A protein and the small-molecule ligand that binds it are described below.
Small molecule (SMILES): Cc1cc(CCC(C)C)ccc1NCNO

Sequence of chain 1.A:
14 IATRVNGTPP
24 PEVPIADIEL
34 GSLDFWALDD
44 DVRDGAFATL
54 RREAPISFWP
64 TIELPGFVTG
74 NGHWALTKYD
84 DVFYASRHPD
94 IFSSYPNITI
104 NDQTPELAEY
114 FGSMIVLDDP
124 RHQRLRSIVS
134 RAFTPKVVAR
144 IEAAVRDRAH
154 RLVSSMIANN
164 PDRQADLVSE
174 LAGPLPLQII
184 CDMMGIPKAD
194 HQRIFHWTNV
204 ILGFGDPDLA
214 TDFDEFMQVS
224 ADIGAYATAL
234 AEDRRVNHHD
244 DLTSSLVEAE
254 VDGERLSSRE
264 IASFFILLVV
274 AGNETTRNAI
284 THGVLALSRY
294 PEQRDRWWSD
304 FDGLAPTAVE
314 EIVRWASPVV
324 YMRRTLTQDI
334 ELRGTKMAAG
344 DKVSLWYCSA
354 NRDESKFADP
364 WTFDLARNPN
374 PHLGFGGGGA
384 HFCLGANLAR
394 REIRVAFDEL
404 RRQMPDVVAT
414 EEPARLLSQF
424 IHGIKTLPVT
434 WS

Binding-site contacts:
Ligand atom C1 contacts residue ILE101 of chain 1.A at 4.3 Å (hydrophobic).
Ligand atom C10 contacts residue LEU205 of chain 1.A at 4.4 Å (hydrophobic).
Ligand atom C3 contacts residue MET325 of chain 1.A at 4.2 Å (hydrophobic).
Ligand atom N1 contacts residue THR278 of chain 1.A at 4.2 Å.
Ligand atom C5 contacts residue PHE423 of chain 1.A at 4.2 Å (hydrophobic).
Ligand atom C6 contacts residue PHE423 of chain 1.A at 3.6 Å (hydrophobic).
Ligand atom C4 contacts residue ALA274 of chain 1.A at 4.1 Å (hydrophobic).
Ligand atom C2 contacts residue MET325 of chain 1.A at 4.3 Å (hydrophobic).
Ligand atom C7 contacts residue THR278 of chain 1.A at 4.2 Å.
Ligand atom C13 contacts residue ILE204 of chain 1.A at 4.0 Å (hydrophobic).
Ligand atom C13 contacts residue ILE269 of chain 1.A at 4.3 Å (hydrophobic).
Ligand atom C7 contacts residue LEU205 of chain 1.A at 3.9 Å (hydrophobic).
Ligand atom C12 contacts residue LEU270 of chain 1.A at 3.8 Å (hydrophobic).
Ligand atom O1 contacts residue HEM1 of chain 1.B at 3.1 Å.
Ligand atom C2 contacts residue LEU270 of chain 1.A at 3.8 Å (hydrophobic).
Ligand atom C2 contacts residue ILE118 of chain 1.A at 3.6 Å (hydrophobic).
Ligand atom C13 contacts residue PHE114 of chain 1.A at 4.0 Å (hydrophobic).
Ligand atom C8 contacts residue HEM1 of chain 1.B at 3.0 Å.
Ligand atom N2 contacts residue CYS386 of chain 1.A at 4.3 Å.
Ligand atom C3 contacts residue LEU270 of chain 1.A at 4.0 Å (hydrophobic).
Ligand atom C8 contacts residue ALA274 of chain 1.A at 3.6 Å (hydrophobic).
Ligand atom C5 contacts residue MET325 of chain 1.A at 4.4 Å (hydrophobic).
Ligand atom C4 contacts residue MET325 of chain 1.A at 4.2 Å (hydrophobic).
Ligand atom O1 contacts residue ALA274 of chain 1.A at 2.7 Å (h-bond).
Ligand atom N2 contacts residue HEM1 of chain 1.B at 2.0 Å.
Ligand atom C13 contacts residue VAL273 of chain 1.A at 3.6 Å (hydrophobic).
Ligand atom C9 contacts residue PHE423 of chain 1.A at 4.4 Å (hydrophobic).
Ligand atom N1 contacts residue HEM1 of chain 1.B at 4.2 Å.
Ligand atom C7 contacts residue PHE423 of chain 1.A at 4.3 Å (hydrophobic).
Ligand atom N2 contacts residue THR278 of chain 1.A at 4.0 Å.
Ligand atom C9 contacts residue ILE101 of chain 1.A at 3.7 Å (hydrophobic).
Ligand atom C7 contacts residue ILE424 of chain 1.A at 3.6 Å (hydrophobic).
Ligand atom O1 contacts residue THR278 of chain 1.A at 2.8 Å (h-bond).
Ligand atom N1 contacts residue ALA274 of chain 1.A at 3.8 Å.
Ligand atom C3 contacts residue ILE118 of chain 1.A at 3.9 Å (hydrophobic).
Ligand atom N2 contacts residue ALA274 of chain 1.A at 3.6 Å.
Ligand atom C11 contacts residue PHE114 of chain 1.A at 4.0 Å (hydrophobic).
Ligand atom C6 contacts residue LEU205 of chain 1.A at 4.1 Å (hydrophobic).
Ligand atom C3 contacts residue ALA274 of chain 1.A at 4.0 Å (hydrophobic).
Ligand atom C1 contacts residue PHE423 of chain 1.A at 4.2 Å (hydrophobic).